Sequence of chain 1.C:
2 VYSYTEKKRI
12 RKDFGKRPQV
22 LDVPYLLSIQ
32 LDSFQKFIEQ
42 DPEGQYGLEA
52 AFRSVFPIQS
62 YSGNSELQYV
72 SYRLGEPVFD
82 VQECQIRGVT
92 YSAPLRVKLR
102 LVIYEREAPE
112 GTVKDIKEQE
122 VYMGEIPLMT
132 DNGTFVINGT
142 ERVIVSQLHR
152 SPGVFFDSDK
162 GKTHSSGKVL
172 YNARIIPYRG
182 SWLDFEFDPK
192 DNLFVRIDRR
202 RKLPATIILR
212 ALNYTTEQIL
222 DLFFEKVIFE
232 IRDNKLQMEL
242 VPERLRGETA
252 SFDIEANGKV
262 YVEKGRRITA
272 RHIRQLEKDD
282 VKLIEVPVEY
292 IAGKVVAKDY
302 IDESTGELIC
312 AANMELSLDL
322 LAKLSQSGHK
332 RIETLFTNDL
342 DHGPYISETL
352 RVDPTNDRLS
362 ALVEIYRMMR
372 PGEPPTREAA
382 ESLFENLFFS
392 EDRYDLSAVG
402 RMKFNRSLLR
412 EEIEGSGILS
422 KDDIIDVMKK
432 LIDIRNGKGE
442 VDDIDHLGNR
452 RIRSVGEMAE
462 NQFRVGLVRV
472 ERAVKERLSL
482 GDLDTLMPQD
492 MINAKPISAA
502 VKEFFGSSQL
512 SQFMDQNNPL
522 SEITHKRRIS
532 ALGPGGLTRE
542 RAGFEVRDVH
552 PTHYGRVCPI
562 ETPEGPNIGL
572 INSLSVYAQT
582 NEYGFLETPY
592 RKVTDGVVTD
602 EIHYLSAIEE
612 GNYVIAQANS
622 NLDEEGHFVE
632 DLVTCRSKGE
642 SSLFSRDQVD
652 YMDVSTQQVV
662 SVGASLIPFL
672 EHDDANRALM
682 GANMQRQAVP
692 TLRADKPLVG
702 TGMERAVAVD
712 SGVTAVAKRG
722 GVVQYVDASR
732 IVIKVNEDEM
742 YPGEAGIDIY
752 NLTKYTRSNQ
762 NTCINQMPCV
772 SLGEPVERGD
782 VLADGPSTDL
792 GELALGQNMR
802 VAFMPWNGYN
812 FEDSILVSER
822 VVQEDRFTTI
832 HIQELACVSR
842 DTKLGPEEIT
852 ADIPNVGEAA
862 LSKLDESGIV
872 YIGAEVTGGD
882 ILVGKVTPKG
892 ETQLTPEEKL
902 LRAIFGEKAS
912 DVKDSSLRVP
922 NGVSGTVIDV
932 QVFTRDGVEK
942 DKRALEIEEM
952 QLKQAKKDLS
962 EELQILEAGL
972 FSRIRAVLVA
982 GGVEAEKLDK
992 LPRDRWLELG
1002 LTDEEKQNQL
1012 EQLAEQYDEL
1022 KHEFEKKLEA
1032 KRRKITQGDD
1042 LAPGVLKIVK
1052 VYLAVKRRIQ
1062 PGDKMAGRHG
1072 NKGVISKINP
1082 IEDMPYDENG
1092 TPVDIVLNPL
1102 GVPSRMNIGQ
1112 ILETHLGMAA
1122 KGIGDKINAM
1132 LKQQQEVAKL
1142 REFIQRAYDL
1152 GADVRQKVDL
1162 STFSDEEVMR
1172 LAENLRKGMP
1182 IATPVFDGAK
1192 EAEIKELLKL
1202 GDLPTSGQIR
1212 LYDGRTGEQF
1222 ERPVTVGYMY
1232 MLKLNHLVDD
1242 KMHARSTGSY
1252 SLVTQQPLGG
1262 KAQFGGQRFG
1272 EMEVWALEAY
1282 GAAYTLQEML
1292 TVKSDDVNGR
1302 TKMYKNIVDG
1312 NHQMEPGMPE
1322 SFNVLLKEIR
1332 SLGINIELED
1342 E

The small molecule below binds the protein below.
Small molecule (SMILES): C[C@H](CCC(=O)NCCC[N+](C)(C)CC(O)CS(=O)(=O)O)[C@H]1CC[C@H]2[C@@H]3[C@H](O)C[C@@H]4C[C@H](O)CC[C@]4(C)[C@H]3C[C@H](O)[C@]12C

Sequence of chain 1.D:
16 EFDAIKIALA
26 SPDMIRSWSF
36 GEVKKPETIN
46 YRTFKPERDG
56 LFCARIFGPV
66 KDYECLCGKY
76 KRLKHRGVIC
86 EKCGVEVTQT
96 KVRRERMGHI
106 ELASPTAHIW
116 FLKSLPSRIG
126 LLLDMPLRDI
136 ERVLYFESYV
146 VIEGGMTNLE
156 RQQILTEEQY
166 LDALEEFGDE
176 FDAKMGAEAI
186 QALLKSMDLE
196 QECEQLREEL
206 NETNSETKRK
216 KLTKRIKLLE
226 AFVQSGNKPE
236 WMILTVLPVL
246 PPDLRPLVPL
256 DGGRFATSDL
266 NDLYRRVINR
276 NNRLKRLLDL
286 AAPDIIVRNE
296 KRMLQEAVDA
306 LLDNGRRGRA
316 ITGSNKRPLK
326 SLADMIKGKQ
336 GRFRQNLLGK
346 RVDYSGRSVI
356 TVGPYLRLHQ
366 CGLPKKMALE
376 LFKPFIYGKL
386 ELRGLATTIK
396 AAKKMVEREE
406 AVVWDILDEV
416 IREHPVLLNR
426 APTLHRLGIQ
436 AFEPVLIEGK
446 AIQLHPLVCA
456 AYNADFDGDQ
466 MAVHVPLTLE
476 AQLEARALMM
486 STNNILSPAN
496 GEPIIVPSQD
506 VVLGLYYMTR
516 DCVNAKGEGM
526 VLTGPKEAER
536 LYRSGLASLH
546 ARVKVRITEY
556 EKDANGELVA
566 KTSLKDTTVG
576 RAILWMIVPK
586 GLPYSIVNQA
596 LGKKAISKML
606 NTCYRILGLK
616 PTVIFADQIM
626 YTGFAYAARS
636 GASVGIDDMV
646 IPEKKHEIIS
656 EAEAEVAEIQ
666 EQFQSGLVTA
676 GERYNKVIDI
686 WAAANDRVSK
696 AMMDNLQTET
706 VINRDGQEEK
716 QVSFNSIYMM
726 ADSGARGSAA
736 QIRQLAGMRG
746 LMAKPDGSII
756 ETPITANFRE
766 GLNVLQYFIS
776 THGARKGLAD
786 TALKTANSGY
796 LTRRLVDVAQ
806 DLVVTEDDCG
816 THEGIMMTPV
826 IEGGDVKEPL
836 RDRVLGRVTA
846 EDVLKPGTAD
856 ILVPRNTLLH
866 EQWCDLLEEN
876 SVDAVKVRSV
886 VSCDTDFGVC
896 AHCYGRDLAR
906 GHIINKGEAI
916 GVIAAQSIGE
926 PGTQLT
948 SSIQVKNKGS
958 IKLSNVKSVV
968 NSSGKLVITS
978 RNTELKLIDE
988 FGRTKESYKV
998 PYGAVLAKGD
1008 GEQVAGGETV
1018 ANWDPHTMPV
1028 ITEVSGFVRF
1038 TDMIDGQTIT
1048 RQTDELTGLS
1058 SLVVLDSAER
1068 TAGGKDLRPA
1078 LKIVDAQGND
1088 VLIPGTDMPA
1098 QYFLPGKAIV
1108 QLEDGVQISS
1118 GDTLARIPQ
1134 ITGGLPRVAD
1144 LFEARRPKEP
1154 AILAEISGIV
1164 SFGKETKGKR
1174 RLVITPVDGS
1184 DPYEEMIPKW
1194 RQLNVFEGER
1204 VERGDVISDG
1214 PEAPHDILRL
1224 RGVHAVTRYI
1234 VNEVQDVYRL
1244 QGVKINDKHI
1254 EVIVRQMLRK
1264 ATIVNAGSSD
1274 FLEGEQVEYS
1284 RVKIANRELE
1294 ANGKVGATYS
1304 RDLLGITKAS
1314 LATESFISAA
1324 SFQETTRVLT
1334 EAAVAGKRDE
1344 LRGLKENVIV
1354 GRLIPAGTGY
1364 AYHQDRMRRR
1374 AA

Sequence of chain 1.F:
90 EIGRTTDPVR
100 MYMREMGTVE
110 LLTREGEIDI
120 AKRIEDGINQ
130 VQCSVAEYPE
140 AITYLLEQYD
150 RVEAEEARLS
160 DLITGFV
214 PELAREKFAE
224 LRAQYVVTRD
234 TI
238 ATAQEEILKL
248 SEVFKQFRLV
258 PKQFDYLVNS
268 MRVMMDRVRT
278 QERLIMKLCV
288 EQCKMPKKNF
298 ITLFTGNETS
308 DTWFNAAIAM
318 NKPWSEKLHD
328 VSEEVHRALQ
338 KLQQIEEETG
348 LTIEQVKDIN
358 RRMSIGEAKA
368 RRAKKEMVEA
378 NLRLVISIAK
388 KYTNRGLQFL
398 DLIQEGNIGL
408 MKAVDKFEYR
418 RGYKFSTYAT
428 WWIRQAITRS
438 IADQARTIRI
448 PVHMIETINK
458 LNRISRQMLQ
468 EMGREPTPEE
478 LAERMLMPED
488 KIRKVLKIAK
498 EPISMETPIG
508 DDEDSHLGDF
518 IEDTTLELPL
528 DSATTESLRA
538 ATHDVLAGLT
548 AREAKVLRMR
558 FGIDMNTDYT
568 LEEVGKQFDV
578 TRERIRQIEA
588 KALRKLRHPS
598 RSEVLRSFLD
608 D

Binding-site contacts:
Ligand atom C14 contacts residue ASP256 of chain 1.D at 4.4 Å.
Ligand atom C4 contacts residue GLN1264 of chain 1.C at 4.4 Å.
Ligand atom C17 contacts residue 1N71 of chain 1.P at 3.0 Å.
Ligand atom C16 contacts residue 1N71 of chain 1.P at 3.0 Å.
Ligand atom C7 contacts residue 1N71 of chain 1.P at 3.3 Å.
Ligand atom O3 contacts residue 1N71 of chain 1.P at 3.2 Å.
Ligand atom C10 contacts residue ILE506 of chain 1.F at 4.1 Å (hydrophobic).
Ligand atom C16 contacts residue LEU255 of chain 1.D at 4.2 Å (hydrophobic).
Ligand atom C15 contacts residue LEU255 of chain 1.D at 3.8 Å (hydrophobic).
Ligand atom C10 contacts residue PHE517 of chain 1.F at 3.9 Å (hydrophobic).
Ligand atom C1 contacts residue PHE517 of chain 1.F at 4.1 Å (hydrophobic).
Ligand atom C3 contacts residue PHE517 of chain 1.F at 4.3 Å (hydrophobic).
Ligand atom C8 contacts residue 1N71 of chain 1.P at 4.2 Å.
Ligand atom C11 contacts residue LEU514 of chain 1.F at 4.1 Å (hydrophobic).
Ligand atom C18 contacts residue 1N71 of chain 1.P at 4.2 Å.
Ligand atom C11 contacts residue LEU255 of chain 1.D at 4.5 Å (hydrophobic).
Ligand atom C13 contacts residue ASP256 of chain 1.D at 3.2 Å.
Ligand atom O2 contacts residue ASP256 of chain 1.D at 3.1 Å (salt-bridge).
Ligand atom C11 contacts residue PHE517 of chain 1.F at 4.0 Å (hydrophobic).
Ligand atom C12 contacts residue ASP256 of chain 1.D at 3.9 Å.